Sequence of chain 1.B:
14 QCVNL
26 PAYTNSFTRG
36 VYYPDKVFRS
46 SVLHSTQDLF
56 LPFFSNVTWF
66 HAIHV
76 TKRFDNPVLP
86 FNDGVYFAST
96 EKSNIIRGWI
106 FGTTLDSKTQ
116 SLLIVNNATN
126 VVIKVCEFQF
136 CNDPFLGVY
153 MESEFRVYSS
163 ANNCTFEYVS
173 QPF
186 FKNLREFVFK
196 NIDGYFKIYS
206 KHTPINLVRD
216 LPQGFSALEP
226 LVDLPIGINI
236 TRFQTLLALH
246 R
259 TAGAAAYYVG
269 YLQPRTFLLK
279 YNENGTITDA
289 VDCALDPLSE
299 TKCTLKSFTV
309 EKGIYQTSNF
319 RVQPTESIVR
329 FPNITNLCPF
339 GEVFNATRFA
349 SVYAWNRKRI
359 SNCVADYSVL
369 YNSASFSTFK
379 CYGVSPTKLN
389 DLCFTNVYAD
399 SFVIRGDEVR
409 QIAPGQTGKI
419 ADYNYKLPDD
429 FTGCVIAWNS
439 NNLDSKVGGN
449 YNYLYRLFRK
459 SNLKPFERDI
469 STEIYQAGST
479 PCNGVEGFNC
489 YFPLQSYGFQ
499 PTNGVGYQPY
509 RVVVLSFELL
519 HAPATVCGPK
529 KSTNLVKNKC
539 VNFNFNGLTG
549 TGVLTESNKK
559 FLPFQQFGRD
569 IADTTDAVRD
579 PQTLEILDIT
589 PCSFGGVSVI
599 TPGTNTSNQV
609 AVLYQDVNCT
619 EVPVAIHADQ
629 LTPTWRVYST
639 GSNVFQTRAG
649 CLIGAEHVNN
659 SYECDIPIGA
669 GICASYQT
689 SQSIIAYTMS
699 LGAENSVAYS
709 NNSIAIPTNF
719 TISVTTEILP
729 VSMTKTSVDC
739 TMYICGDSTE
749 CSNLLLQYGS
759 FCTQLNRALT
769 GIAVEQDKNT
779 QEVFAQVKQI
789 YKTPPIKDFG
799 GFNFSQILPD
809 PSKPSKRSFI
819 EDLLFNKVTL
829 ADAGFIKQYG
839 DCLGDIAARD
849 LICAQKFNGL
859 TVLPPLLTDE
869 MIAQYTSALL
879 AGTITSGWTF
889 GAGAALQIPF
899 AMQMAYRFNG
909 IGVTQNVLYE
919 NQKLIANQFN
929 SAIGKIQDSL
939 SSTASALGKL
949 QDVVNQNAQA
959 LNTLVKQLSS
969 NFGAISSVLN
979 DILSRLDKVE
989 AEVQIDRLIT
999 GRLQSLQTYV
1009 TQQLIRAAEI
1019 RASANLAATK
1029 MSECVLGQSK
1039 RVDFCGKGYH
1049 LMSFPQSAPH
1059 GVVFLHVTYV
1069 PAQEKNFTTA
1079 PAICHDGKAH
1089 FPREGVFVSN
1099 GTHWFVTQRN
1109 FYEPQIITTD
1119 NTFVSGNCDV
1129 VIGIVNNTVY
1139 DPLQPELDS

Binding-site contacts:
Ligand atom C7 contacts residue PHE59 of chain 1.B at 3.4 Å (hydrophobic).
Ligand atom C7 contacts residue ASN61 of chain 1.B at 3.4 Å.
Ligand atom C8 contacts residue PHE59 of chain 1.B at 3.5 Å (hydrophobic).
Ligand atom C7 contacts residue ASN30 of chain 1.B at 3.8 Å.
Ligand atom O3 contacts residue PRO631 of chain 1.B at 4.1 Å.
Ligand atom O5 contacts residue ASN61 of chain 1.B at 2.4 Å (h-bond).
Ligand atom C4 contacts residue ASN61 of chain 1.B at 4.2 Å.
Ligand atom O7 contacts residue SER60 of chain 1.B at 3.5 Å.
Ligand atom C8 contacts residue ASN30 of chain 1.B at 3.6 Å.
Ligand atom O7 contacts residue ASN61 of chain 1.B at 3.2 Å (h-bond).
Ligand atom N2 contacts residue ASN61 of chain 1.B at 2.9 Å (h-bond).
Ligand atom C2 contacts residue ASN61 of chain 1.B at 2.5 Å.
Ligand atom O7 contacts residue ASN30 of chain 1.B at 3.2 Å (h-bond).
Ligand atom O7 contacts residue PHE59 of chain 1.B at 3.2 Å (h-bond).
Ligand atom C1 contacts residue ASN61 of chain 1.B at 1.4 Å.
Ligand atom N2 contacts residue PHE59 of chain 1.B at 4.4 Å.
Ligand atom C3 contacts residue ASN61 of chain 1.B at 3.8 Å.
Ligand atom C5 contacts residue ASN61 of chain 1.B at 3.6 Å.

This protein binds this small molecule.
Small molecule (SMILES): CC(=O)N[C@@H]1[C@@H](O)[C@H](O)[C@@H](CO)O[C@H]1O